Binding-site contacts:
Ligand atom O2 contacts residue LYS682 of chain 7.A at 4.2 Å.
Ligand atom O3' contacts residue LYS682 of chain 7.A at 3.1 Å (salt-bridge).
Ligand atom O4' contacts residue TRP201 of chain 7.A at 4.5 Å.
Ligand atom O5' contacts residue TRP201 of chain 7.A at 3.6 Å.
Ligand atom C2' contacts residue TRP201 of chain 7.A at 3.6 Å (hydrophobic).
Ligand atom O2 contacts residue LEU197 of chain 7.A at 4.0 Å.
Ligand atom C3' contacts residue LYS682 of chain 7.A at 3.8 Å.
Ligand atom OP1 contacts residue PRO423 of chain 7.A at 3.6 Å.
Ligand atom C5 contacts residue TRP201 of chain 7.A at 3.4 Å (hydrophobic).
Ligand atom O2 contacts residue TRP201 of chain 7.A at 4.3 Å.
Ligand atom C3' contacts residue TRP201 of chain 7.A at 4.1 Å (hydrophobic).
Ligand atom C1' contacts residue TRP201 of chain 7.A at 4.5 Å (hydrophobic).
Ligand atom N4 contacts residue ASP199 of chain 7.A at 4.0 Å.
Ligand atom N1 contacts residue TRP201 of chain 7.A at 4.0 Å.
Ligand atom C5' contacts residue TRP201 of chain 7.A at 3.5 Å (hydrophobic).
Ligand atom C1' contacts residue LYS682 of chain 7.A at 4.5 Å.
Ligand atom N3 contacts residue TRP201 of chain 7.A at 3.6 Å.
Ligand atom N4 contacts residue GLY198 of chain 7.A at 3.8 Å.
Ligand atom C6 contacts residue TRP201 of chain 7.A at 3.5 Å (hydrophobic).
Ligand atom C4' contacts residue TRP201 of chain 7.A at 4.3 Å (hydrophobic).
Ligand atom C2' contacts residue LYS682 of chain 7.A at 3.6 Å.
Ligand atom C4 contacts residue TRP201 of chain 7.A at 3.3 Å (hydrophobic).
Ligand atom N4 contacts residue TRP201 of chain 7.A at 3.8 Å.
Ligand atom C2 contacts residue TRP201 of chain 7.A at 3.9 Å (hydrophobic).

The small molecule below binds the protein below.
Small molecule (SMILES): Nc1ccn([C@H]2C[C@H](O)[C@@H](COP(=O)(O)O)O2)c(=O)n1

Sequence of chain 7.A:
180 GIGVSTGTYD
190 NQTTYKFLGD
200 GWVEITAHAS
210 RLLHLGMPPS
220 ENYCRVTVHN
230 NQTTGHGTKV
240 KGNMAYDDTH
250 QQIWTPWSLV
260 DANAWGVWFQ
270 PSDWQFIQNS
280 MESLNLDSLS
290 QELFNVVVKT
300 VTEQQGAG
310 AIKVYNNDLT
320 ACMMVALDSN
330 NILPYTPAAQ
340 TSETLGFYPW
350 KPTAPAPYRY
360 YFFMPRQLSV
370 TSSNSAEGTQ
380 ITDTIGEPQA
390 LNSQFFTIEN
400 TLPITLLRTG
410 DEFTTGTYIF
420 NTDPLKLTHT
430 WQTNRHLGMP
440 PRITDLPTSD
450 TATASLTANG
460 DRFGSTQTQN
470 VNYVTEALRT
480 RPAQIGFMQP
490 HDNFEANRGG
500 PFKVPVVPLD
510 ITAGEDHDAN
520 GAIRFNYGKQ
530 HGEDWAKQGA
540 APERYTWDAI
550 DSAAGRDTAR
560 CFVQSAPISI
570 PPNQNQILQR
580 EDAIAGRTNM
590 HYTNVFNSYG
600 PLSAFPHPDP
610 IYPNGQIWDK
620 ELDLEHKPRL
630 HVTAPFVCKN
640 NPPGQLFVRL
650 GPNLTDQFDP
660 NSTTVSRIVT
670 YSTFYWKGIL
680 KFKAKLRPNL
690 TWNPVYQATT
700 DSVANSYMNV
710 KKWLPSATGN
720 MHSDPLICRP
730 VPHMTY